Sequence of chain 1.O:
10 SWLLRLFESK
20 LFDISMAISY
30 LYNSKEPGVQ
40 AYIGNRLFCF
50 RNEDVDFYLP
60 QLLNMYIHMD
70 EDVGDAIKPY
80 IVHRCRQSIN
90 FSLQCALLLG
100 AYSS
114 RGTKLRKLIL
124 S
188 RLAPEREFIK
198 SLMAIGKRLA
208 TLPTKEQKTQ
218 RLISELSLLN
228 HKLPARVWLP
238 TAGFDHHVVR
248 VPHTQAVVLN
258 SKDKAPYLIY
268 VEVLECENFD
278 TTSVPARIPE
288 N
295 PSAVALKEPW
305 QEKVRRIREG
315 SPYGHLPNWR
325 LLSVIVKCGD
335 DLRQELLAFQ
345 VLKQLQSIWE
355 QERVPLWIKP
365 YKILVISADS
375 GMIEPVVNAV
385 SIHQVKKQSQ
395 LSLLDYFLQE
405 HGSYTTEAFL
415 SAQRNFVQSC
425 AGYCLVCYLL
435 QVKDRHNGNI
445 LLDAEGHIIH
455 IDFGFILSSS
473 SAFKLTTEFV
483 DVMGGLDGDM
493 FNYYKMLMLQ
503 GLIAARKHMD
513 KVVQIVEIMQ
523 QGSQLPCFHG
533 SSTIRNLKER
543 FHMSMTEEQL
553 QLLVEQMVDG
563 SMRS

A protein and the small-molecule ligand that binds it are described below.
Small molecule (SMILES): CC(=O)N=c1[nH]c(C)c(-c2ccc(Cl)c(S(=O)(=O)NCCO)c2)s1

Binding-site contacts:
Ligand atom CAE contacts residue GLU378 of chain 1.O at 3.6 Å.
Ligand atom CAT contacts residue ALA383 of chain 1.O at 2.9 Å (hydrophobic).
Ligand atom CAJ contacts residue VAL380 of chain 1.O at 3.3 Å (hydrophobic).
Ligand atom NAK contacts residue VAL380 of chain 1.O at 2.4 Å (h-bond).
Ligand atom OAL contacts residue LEU445 of chain 1.O at 3.9 Å.
Ligand atom CAC contacts residue ILE455 of chain 1.O at 3.6 Å (hydrophobic).
Ligand atom OAM contacts residue LYS331 of chain 1.O at 1.8 Å (salt-bridge).
Ligand atom CAW contacts residue ASP456 of chain 1.O at 2.8 Å.
Ligand atom CAQ contacts residue PRO379 of chain 1.O at 3.0 Å (hydrophobic).
Ligand atom CAQ contacts residue LEU445 of chain 1.O at 3.9 Å (hydrophobic).
Ligand atom CAI contacts residue ILE329 of chain 1.O at 3.6 Å (hydrophobic).
Ligand atom CAJ contacts residue PRO379 of chain 1.O at 3.0 Å (hydrophobic).
Ligand atom CAV contacts residue LYS331 of chain 1.O at 3.8 Å.
Ligand atom CL contacts residue ILE377 of chain 1.O at 3.8 Å.
Ligand atom CAE contacts residue ILE377 of chain 1.O at 3.9 Å (hydrophobic).
Ligand atom OAO contacts residue LEU256 of chain 1.O at 3.5 Å.
Ligand atom OAO contacts residue PRO263 of chain 1.O at 3.8 Å.
Ligand atom OAO contacts residue LYS331 of chain 1.O at 3.5 Å (salt-bridge).
Ligand atom OAX contacts residue ASP456 of chain 1.O at 3.8 Å.
Ligand atom CAQ contacts residue VAL380 of chain 1.O at 3.5 Å (hydrophobic).
Ligand atom CAD contacts residue ILE455 of chain 1.O at 3.7 Å (hydrophobic).
Ligand atom CAV contacts residue ASP456 of chain 1.O at 3.4 Å.
Ligand atom CAB contacts residue ILE377 of chain 1.O at 3.6 Å (hydrophobic).
Ligand atom OAO contacts residue ILE329 of chain 1.O at 3.7 Å.
Ligand atom CAS contacts residue VAL380 of chain 1.O at 3.7 Å (hydrophobic).
Ligand atom SAP contacts residue PRO379 of chain 1.O at 3.8 Å.
Ligand atom SAP contacts residue ILE329 of chain 1.O at 3.5 Å.
Ligand atom NAK contacts residue PRO379 of chain 1.O at 2.7 Å.
Ligand atom CAC contacts residue ILE377 of chain 1.O at 3.8 Å (hydrophobic).
Ligand atom CAS contacts residue ALA383 of chain 1.O at 3.5 Å (hydrophobic).
Ligand atom CAF contacts residue ILE329 of chain 1.O at 3.9 Å (hydrophobic).
Ligand atom OAX contacts residue ILE455 of chain 1.O at 3.8 Å.
Ligand atom SAN contacts residue LYS331 of chain 1.O at 3.2 Å (salt-bridge).
Ligand atom CAE contacts residue TYR365 of chain 1.O at 3.8 Å (hydrophobic).
Ligand atom NAR contacts residue VAL380 of chain 1.O at 2.9 Å (h-bond).
Ligand atom CAH contacts residue ILE329 of chain 1.O at 3.6 Å (hydrophobic).
Ligand atom CAE contacts residue VAL380 of chain 1.O at 3.5 Å (hydrophobic).
Ligand atom CAG contacts residue ILE329 of chain 1.O at 3.1 Å (hydrophobic).
Ligand atom CAE contacts residue PRO379 of chain 1.O at 3.3 Å (hydrophobic).
Ligand atom NAR contacts residue PRO379 of chain 1.O at 3.4 Å.